The small molecule below binds the protein below.
Small molecule (SMILES): CN(C)C(=O)[C@H]1CCC=C[C@H]1NC(=O)OCc1ccc(C(=O)NCCOP(=O)(O)O)cc1

Sequence of chain 1.A:
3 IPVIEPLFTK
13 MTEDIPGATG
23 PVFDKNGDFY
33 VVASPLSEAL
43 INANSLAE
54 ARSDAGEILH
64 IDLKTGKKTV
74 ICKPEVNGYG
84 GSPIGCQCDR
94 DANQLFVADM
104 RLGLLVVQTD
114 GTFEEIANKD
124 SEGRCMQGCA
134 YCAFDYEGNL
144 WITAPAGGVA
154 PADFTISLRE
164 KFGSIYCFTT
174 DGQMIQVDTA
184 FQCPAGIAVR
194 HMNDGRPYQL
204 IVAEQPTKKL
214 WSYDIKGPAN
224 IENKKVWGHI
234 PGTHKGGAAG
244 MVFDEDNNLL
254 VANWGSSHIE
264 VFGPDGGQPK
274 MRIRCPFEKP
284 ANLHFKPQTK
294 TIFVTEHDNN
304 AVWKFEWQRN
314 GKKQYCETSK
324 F

Binding-site contacts:
Ligand atom C19 contacts residue LEU42 of chain 1.A at 3.6 Å (hydrophobic).
Ligand atom N12 contacts residue GLN208 of chain 1.A at 3.2 Å (h-bond).
Ligand atom P29 contacts residue LYS238 of chain 1.A at 3.9 Å.
Ligand atom O15 contacts residue GLN208 of chain 1.A at 3.0 Å (h-bond).
Ligand atom O32 contacts residue LYS238 of chain 1.A at 3.5 Å.
Ligand atom O8 contacts residue GLN208 of chain 1.A at 3.6 Å.
Ligand atom C4 contacts residue SER39 of chain 1.A at 3.9 Å.
Ligand atom C26 contacts residue ALA45 of chain 1.A at 3.8 Å (hydrophobic).
Ligand atom C10 contacts residue SER39 of chain 1.A at 3.9 Å.
Ligand atom C2 contacts residue ILE159 of chain 1.A at 4.1 Å (hydrophobic).
Ligand atom C1 contacts residue ILE159 of chain 1.A at 4.1 Å (hydrophobic).
Ligand atom C5 contacts residue ILE87 of chain 1.A at 4.0 Å (hydrophobic).
Ligand atom C18 contacts residue LEU161 of chain 1.A at 4.1 Å (hydrophobic).
Ligand atom C22 contacts residue LYS238 of chain 1.A at 3.5 Å.
Ligand atom C13 contacts residue LEU161 of chain 1.A at 4.1 Å (hydrophobic).
Ligand atom C2 contacts residue CYS186 of chain 1.A at 3.6 Å (hydrophobic).
Ligand atom C7 contacts residue TYR134 of chain 1.A at 4.1 Å (hydrophobic).
Ligand atom C27 contacts residue LYS238 of chain 1.A at 4.0 Å.
Ligand atom C16 contacts residue TRP257 of chain 1.A at 4.1 Å (hydrophobic).
Ligand atom C6 contacts residue MET103 of chain 1.A at 3.8 Å (hydrophobic).
Ligand atom C7 contacts residue GLN208 of chain 1.A at 4.1 Å.
Ligand atom C5 contacts residue SER39 of chain 1.A at 3.9 Å.
Ligand atom C2 contacts residue GLN208 of chain 1.A at 3.7 Å.
Ligand atom C26 contacts residue LYS238 of chain 1.A at 3.8 Å.
Ligand atom C21 contacts residue LYS238 of chain 1.A at 3.6 Å.
Ligand atom C18 contacts residue LEU42 of chain 1.A at 3.6 Å (hydrophobic).
Ligand atom C11 contacts residue TRP257 of chain 1.A at 3.2 Å (hydrophobic).
Ligand atom C20 contacts residue LEU161 of chain 1.A at 3.9 Å (hydrophobic).
Ligand atom C27 contacts residue ALA45 of chain 1.A at 3.7 Å (hydrophobic).
Ligand atom O28 contacts residue LYS238 of chain 1.A at 3.6 Å.
Ligand atom C22 contacts residue LEU161 of chain 1.A at 4.0 Å (hydrophobic).
Ligand atom C11 contacts residue GLN208 of chain 1.A at 4.1 Å.
Ligand atom O24 contacts residue LEU161 of chain 1.A at 3.5 Å.
Ligand atom C19 contacts residue LEU161 of chain 1.A at 4.1 Å (hydrophobic).
Ligand atom C10 contacts residue ILE43 of chain 1.A at 4.0 Å (hydrophobic).
Ligand atom C13 contacts residue GLN208 of chain 1.A at 3.6 Å.
Ligand atom C21 contacts residue LEU161 of chain 1.A at 3.5 Å (hydrophobic).
Ligand atom O8 contacts residue TYR134 of chain 1.A at 3.0 Å (h-bond).
Ligand atom C16 contacts residue GLN208 of chain 1.A at 4.1 Å.
Ligand atom O31 contacts residue LYS238 of chain 1.A at 3.8 Å.